A small-molecule ligand and the protein it binds are described below.
Small molecule (SMILES): Fc1ccccc1Oc1ccc2c(-c3ccccc3Cl)[nH]nc2c1

Sequence of chain 1.A:
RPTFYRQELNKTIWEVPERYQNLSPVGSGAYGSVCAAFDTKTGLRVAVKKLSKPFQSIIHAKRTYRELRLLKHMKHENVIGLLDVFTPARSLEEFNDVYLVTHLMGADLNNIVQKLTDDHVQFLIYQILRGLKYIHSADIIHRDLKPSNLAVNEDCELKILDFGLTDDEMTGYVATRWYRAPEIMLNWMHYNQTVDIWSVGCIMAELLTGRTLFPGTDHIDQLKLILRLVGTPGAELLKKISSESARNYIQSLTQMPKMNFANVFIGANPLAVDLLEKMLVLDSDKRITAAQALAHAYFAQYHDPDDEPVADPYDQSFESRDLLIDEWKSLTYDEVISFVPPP

Binding-site contacts:
Ligand atom FAA contacts residue VAL50 of chain 1.A at 3.6 Å.
Ligand atom NAN contacts residue MET121 of chain 1.A at 2.9 Å (h-bond).
Ligand atom CAW contacts residue ALA63 of chain 1.A at 3.6 Å (hydrophobic).
Ligand atom CAE contacts residue LEU87 of chain 1.A at 3.6 Å (hydrophobic).
Ligand atom CLB contacts residue TYR47 of chain 1.A at 3.8 Å.
Ligand atom CLB contacts residue ALA169 of chain 1.A at 3.5 Å.
Ligand atom CAF contacts residue MET121 of chain 1.A at 3.3 Å (hydrophobic).
Ligand atom NAO contacts residue HIS119 of chain 1.A at 2.8 Å (h-bond).
Ligand atom CAE contacts residue ILE96 of chain 1.A at 3.8 Å (hydrophobic).
Ligand atom CAH contacts residue TYR47 of chain 1.A at 3.3 Å (hydrophobic).
Ligand atom CAQ contacts residue THR118 of chain 1.A at 3.7 Å.
Ligand atom CAK contacts residue TYR47 of chain 1.A at 3.6 Å (hydrophobic).
Ligand atom CAG contacts residue LEU116 of chain 1.A at 3.5 Å (hydrophobic).
Ligand atom CAS contacts residue LEU179 of chain 1.A at 3.6 Å (hydrophobic).
Ligand atom CAH contacts residue ASP124 of chain 1.A at 3.9 Å.
Ligand atom CAD contacts residue GLY122 of chain 1.A at 3.5 Å.
Ligand atom CAK contacts residue LEU179 of chain 1.A at 3.7 Å (hydrophobic).
Ligand atom NAO contacts residue MET121 of chain 1.A at 3.8 Å.
Ligand atom NAN contacts residue LEU120 of chain 1.A at 3.7 Å.
Ligand atom CAL contacts residue TYR47 of chain 1.A at 3.7 Å (hydrophobic).
Ligand atom CAM contacts residue LEU179 of chain 1.A at 3.9 Å (hydrophobic).
Ligand atom FAA contacts residue LYS65 of chain 1.A at 3.4 Å.
Ligand atom CAQ contacts residue LYS65 of chain 1.A at 3.7 Å.
Ligand atom NAN contacts residue HIS119 of chain 1.A at 3.5 Å (h-bond).
Ligand atom CAJ contacts residue MET121 of chain 1.A at 3.2 Å (hydrophobic).
Ligand atom CAM contacts residue ALA63 of chain 1.A at 3.7 Å (hydrophobic).
Ligand atom CAG contacts residue ALA63 of chain 1.A at 3.8 Å (hydrophobic).
Ligand atom CAC contacts residue THR118 of chain 1.A at 3.5 Å.
Ligand atom CAE contacts residue THR118 of chain 1.A at 3.8 Å.
Ligand atom CAG contacts residue THR118 of chain 1.A at 3.5 Å.
Ligand atom CAD contacts residue ALA123 of chain 1.A at 3.7 Å (hydrophobic).
Ligand atom CAG contacts residue LYS65 of chain 1.A at 3.9 Å.
Ligand atom FAA contacts residue ALA63 of chain 1.A at 3.5 Å.
Ligand atom CAC contacts residue LEU116 of chain 1.A at 3.7 Å (hydrophobic).
Ligand atom CAM contacts residue THR118 of chain 1.A at 3.6 Å.
Ligand atom FAA contacts residue VAL64 of chain 1.A at 3.9 Å.
Ligand atom CAR contacts residue TYR47 of chain 1.A at 3.8 Å (hydrophobic).
Ligand atom CAF contacts residue GLY122 of chain 1.A at 3.8 Å.
Ligand atom CAH contacts residue ALA123 of chain 1.A at 3.7 Å (hydrophobic).
Ligand atom NAO contacts residue ALA63 of chain 1.A at 3.6 Å.